Sequence of chain 1.A:
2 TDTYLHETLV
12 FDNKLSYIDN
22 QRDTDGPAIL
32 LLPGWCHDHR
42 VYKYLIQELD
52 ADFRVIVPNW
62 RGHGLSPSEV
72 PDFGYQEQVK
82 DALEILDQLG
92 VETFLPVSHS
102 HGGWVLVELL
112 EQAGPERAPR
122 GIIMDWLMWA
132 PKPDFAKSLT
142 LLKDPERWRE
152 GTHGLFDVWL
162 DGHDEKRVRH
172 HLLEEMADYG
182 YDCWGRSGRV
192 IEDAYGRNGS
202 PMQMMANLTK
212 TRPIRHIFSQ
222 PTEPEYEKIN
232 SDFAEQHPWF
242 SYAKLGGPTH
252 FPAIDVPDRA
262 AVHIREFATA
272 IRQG

Binding-site contacts:
Ligand atom C7 contacts residue LEU143 of chain 1.A at 3.7 Å (hydrophobic).
Ligand atom C2 contacts residue TRP160 of chain 1.A at 3.9 Å (hydrophobic).
Ligand atom C4 contacts residue TRP160 of chain 1.A at 3.3 Å (hydrophobic).
Ligand atom C8 contacts residue TRP185 of chain 1.A at 3.6 Å (hydrophobic).
Ligand atom N1 contacts residue TRP160 of chain 1.A at 4.0 Å.
Ligand atom C4 contacts residue HIS102 of chain 1.A at 3.9 Å.
Ligand atom C9 contacts residue TRP36 of chain 1.A at 3.8 Å (hydrophobic).
Ligand atom O13 contacts residue HIS251 of chain 1.A at 3.2 Å (h-bond).
Ligand atom C7 contacts residue ILE192 of chain 1.A at 3.3 Å (hydrophobic).
Ligand atom C3 contacts residue HIS251 of chain 1.A at 3.7 Å.
Ligand atom O13 contacts residue SER101 of chain 1.A at 2.6 Å (h-bond).
Ligand atom C contacts residue HIS38 of chain 1.A at 3.4 Å.
Ligand atom N1 contacts residue TRP36 of chain 1.A at 2.7 Å (h-bond).
Ligand atom C5 contacts residue HIS102 of chain 1.A at 3.4 Å.
Ligand atom C8 contacts residue ILE192 of chain 1.A at 4.0 Å (hydrophobic).
Ligand atom C5 contacts residue TRP160 of chain 1.A at 4.0 Å (hydrophobic).
Ligand atom O13 contacts residue TRP160 of chain 1.A at 3.5 Å.
Ligand atom O3 contacts residue SER101 of chain 1.A at 3.1 Å.
Ligand atom O3 contacts residue HIS251 of chain 1.A at 2.7 Å (h-bond).
Ligand atom C3 contacts residue SER101 of chain 1.A at 3.6 Å.
Ligand atom C8 contacts residue SER188 of chain 1.A at 3.7 Å.
Ligand atom C contacts residue TRP36 of chain 1.A at 3.2 Å (hydrophobic).
Ligand atom C4 contacts residue SER101 of chain 1.A at 3.3 Å.
Ligand atom O13 contacts residue HIS102 of chain 1.A at 3.4 Å.
Ligand atom C8 contacts residue TRP36 of chain 1.A at 3.8 Å (hydrophobic).
Ligand atom O3 contacts residue HIS100 of chain 1.A at 2.9 Å (h-bond).
Ligand atom C3 contacts residue TRP160 of chain 1.A at 3.7 Å (hydrophobic).
Ligand atom O3 contacts residue TRP160 of chain 1.A at 4.1 Å.
Ligand atom C2 contacts residue TRP36 of chain 1.A at 3.4 Å (hydrophobic).
Ligand atom C3 contacts residue HIS100 of chain 1.A at 4.1 Å.
Ligand atom C7 contacts residue TRP185 of chain 1.A at 4.2 Å (hydrophobic).
Ligand atom C10 contacts residue HIS102 of chain 1.A at 3.9 Å.
Ligand atom C9 contacts residue TRP185 of chain 1.A at 4.1 Å (hydrophobic).
Ligand atom C9 contacts residue TRP160 of chain 1.A at 4.0 Å (hydrophobic).
Ligand atom C5 contacts residue ILE192 of chain 1.A at 3.7 Å (hydrophobic).
Ligand atom C contacts residue MET177 of chain 1.A at 3.7 Å (hydrophobic).
Ligand atom C6 contacts residue ILE192 of chain 1.A at 3.1 Å (hydrophobic).
Ligand atom C7 contacts residue SER188 of chain 1.A at 3.4 Å.
Ligand atom C4 contacts residue HIS251 of chain 1.A at 3.9 Å.
Ligand atom C10 contacts residue TRP160 of chain 1.A at 3.6 Å (hydrophobic).

The small molecule below binds the protein below.
Small molecule (SMILES): Cc1[nH]c2ccccc2c(=O)c1O